The protein below binds the small molecule below.
Small molecule (SMILES): CC(=O)N[C@@H]1[C@@H](O)[C@H](O)[C@@H](CO)O[C@H]1O

Sequence of chain 1.C:
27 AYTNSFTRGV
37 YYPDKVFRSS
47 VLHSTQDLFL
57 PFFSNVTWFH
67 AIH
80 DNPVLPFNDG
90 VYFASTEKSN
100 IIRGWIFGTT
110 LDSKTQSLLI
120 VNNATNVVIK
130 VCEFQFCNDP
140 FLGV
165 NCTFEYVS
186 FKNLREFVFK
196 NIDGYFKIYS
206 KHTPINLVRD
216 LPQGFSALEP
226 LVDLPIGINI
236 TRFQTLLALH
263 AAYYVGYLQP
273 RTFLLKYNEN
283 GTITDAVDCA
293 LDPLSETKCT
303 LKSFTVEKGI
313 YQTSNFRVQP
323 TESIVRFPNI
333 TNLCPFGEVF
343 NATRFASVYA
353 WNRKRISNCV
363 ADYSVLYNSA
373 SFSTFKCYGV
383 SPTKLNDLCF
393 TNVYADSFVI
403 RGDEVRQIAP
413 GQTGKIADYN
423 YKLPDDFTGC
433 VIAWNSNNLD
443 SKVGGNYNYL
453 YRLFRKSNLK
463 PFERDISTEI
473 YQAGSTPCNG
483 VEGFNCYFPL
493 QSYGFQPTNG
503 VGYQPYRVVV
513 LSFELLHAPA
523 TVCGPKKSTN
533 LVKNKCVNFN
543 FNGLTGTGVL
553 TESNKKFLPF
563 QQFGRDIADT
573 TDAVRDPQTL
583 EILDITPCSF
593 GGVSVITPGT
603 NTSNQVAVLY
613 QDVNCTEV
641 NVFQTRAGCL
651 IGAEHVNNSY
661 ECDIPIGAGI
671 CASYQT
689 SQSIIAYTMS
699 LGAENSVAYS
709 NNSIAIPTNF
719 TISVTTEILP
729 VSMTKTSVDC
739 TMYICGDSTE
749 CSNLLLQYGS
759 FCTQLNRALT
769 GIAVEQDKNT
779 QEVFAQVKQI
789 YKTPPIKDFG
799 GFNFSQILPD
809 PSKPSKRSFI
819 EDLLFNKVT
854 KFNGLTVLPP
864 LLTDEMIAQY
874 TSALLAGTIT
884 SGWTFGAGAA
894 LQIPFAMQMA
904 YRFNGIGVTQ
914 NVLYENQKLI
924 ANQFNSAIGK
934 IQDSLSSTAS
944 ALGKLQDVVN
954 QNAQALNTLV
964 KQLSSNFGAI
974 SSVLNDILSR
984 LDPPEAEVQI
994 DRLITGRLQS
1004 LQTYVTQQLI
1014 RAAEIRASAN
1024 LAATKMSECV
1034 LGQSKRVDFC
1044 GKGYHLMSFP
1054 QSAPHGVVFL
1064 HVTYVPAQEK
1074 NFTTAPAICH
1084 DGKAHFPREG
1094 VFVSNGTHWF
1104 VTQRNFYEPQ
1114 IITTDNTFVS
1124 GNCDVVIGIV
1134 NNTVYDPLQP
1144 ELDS

Sequence of chain 1.A:
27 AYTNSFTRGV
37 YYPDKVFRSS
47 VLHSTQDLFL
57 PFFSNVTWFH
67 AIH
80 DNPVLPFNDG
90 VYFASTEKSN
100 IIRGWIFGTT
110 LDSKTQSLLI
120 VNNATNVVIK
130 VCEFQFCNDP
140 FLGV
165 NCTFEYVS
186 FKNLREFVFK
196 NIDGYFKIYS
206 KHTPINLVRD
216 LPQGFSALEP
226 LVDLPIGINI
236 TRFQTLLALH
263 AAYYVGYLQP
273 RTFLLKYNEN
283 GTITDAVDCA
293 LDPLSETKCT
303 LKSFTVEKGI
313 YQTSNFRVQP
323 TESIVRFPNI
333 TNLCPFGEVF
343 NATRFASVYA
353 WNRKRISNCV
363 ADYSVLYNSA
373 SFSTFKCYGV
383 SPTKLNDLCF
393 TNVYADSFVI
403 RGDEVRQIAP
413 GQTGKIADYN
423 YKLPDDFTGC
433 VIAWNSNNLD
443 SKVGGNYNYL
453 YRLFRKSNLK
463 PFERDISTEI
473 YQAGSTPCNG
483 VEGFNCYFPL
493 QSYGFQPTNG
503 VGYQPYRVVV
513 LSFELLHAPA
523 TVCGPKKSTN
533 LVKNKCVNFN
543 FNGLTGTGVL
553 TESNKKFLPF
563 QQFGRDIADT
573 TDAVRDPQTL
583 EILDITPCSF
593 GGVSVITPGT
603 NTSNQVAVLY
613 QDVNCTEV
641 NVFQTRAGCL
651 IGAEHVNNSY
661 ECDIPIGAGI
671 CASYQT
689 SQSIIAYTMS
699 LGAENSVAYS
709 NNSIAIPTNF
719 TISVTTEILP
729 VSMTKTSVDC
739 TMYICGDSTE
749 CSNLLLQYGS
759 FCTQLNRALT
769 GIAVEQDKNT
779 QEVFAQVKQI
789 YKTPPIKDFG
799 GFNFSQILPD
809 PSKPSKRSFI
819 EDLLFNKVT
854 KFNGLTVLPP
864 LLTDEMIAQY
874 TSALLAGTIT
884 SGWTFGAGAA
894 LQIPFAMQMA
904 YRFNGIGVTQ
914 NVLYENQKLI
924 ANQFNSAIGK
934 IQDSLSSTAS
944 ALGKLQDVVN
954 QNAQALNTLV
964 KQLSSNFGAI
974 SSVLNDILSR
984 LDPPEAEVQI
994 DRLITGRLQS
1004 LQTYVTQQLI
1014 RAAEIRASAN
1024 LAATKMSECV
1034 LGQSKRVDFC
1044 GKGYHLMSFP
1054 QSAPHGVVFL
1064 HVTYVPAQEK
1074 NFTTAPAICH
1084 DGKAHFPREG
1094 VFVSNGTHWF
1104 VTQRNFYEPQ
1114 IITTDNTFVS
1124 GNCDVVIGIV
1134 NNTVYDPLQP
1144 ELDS

Binding-site contacts:
Ligand atom O6 contacts residue ALA706 of chain 1.C at 4.1 Å.
Ligand atom C1 contacts residue GLN895 of chain 1.A at 4.3 Å.
Ligand atom N2 contacts residue ASN1074 of chain 1.C at 2.8 Å (h-bond).
Ligand atom C8 contacts residue GLU1072 of chain 1.C at 3.2 Å.
Ligand atom C6 contacts residue ALA706 of chain 1.C at 4.1 Å (hydrophobic).
Ligand atom O7 contacts residue ASN1074 of chain 1.C at 4.4 Å.
Ligand atom C4 contacts residue ASN1074 of chain 1.C at 4.2 Å.
Ligand atom C3 contacts residue ASN1074 of chain 1.C at 3.8 Å.
Ligand atom O5 contacts residue ASN1074 of chain 1.C at 2.4 Å (h-bond).
Ligand atom C8 contacts residue ASN1074 of chain 1.C at 4.0 Å.
Ligand atom C5 contacts residue ASN1074 of chain 1.C at 3.7 Å.
Ligand atom C7 contacts residue GLU1072 of chain 1.C at 4.5 Å.
Ligand atom C1 contacts residue ASN1074 of chain 1.C at 1.4 Å.
Ligand atom O5 contacts residue ALA706 of chain 1.C at 4.2 Å.
Ligand atom C5 contacts residue ALA706 of chain 1.C at 3.7 Å (hydrophobic).
Ligand atom C2 contacts residue ASN1074 of chain 1.C at 2.5 Å.
Ligand atom C8 contacts residue LYS1073 of chain 1.C at 4.2 Å.
Ligand atom C7 contacts residue ASN1074 of chain 1.C at 3.7 Å.